A small-molecule ligand and the protein it binds are described below.
Small molecule (SMILES): C[n+]1cn([C@@H]2O[C@H](CO)[C@@H](O)[C@H]2O)c2nc(N)[nH]c(=O)c21

Binding-site contacts:
Ligand atom N7 contacts residue PHE29 of chain 1.B at 3.6 Å.
Ligand atom O5' contacts residue GLU84 of chain 1.B at 3.1 Å (salt-bridge).
Ligand atom C5 contacts residue PHE29 of chain 1.B at 3.5 Å (hydrophobic).
Ligand atom O3' contacts residue PHE115 of chain 1.B at 3.5 Å.
Ligand atom N2 contacts residue PRO85 of chain 1.B at 3.9 Å.
Ligand atom N2 contacts residue GLU84 of chain 1.B at 3.2 Å (salt-bridge).
Ligand atom C5 contacts residue HIS56 of chain 1.B at 3.2 Å.
Ligand atom C3' contacts residue ASP116 of chain 1.B at 3.4 Å.
Ligand atom C4 contacts residue HIS56 of chain 1.B at 3.5 Å.
Ligand atom C6 contacts residue PHE29 of chain 1.B at 3.3 Å (hydrophobic).
Ligand atom CN7 contacts residue TYR161 of chain 1.B at 2.9 Å (hydrophobic).
Ligand atom C5 contacts residue ASN45 of chain 1.B at 3.6 Å.
Ligand atom C6 contacts residue ASN45 of chain 1.B at 3.5 Å.
Ligand atom C3' contacts residue PHE118 of chain 1.B at 3.8 Å (hydrophobic).
Ligand atom C4 contacts residue PHE29 of chain 1.B at 3.5 Å (hydrophobic).
Ligand atom C8 contacts residue HIS56 of chain 1.B at 3.4 Å.
Ligand atom N2 contacts residue CYS83 of chain 1.B at 3.5 Å (h-bond).
Ligand atom N9 contacts residue PHE29 of chain 1.B at 3.7 Å.
Ligand atom N7 contacts residue ASN45 of chain 1.B at 3.4 Å (h-bond).
Ligand atom CN7 contacts residue HIS56 of chain 1.B at 3.1 Å.
Ligand atom N2 contacts residue GLU58 of chain 1.B at 3.1 Å (salt-bridge).
Ligand atom C5' contacts residue PHE118 of chain 1.B at 3.3 Å (hydrophobic).
Ligand atom O3' contacts residue ASP116 of chain 1.B at 2.3 Å (salt-bridge).
Ligand atom N1 contacts residue GLU58 of chain 1.B at 3.0 Å (salt-bridge).
Ligand atom N7 contacts residue TYR161 of chain 1.B at 3.9 Å.
Ligand atom O2' contacts residue ASP116 of chain 1.B at 3.6 Å.
Ligand atom N1 contacts residue PHE29 of chain 1.B at 3.4 Å.
Ligand atom O6 contacts residue ASN45 of chain 1.B at 2.8 Å (h-bond).
Ligand atom O6 contacts residue ALA57 of chain 1.B at 2.9 Å (h-bond).
Ligand atom CN7 contacts residue ASN45 of chain 1.B at 2.8 Å.
Ligand atom O6 contacts residue HIS56 of chain 1.B at 3.1 Å.
Ligand atom C2 contacts residue PHE29 of chain 1.B at 3.3 Å (hydrophobic).
Ligand atom C6 contacts residue HIS56 of chain 1.B at 3.4 Å.
Ligand atom O2' contacts residue LEU95 of chain 1.A at 3.6 Å.
Ligand atom N9 contacts residue HIS56 of chain 1.B at 3.6 Å.
Ligand atom O6 contacts residue GLU58 of chain 1.B at 3.9 Å.
Ligand atom O6 contacts residue PHE29 of chain 1.B at 3.4 Å.
Ligand atom N3 contacts residue PHE29 of chain 1.B at 3.4 Å.
Ligand atom N7 contacts residue HIS56 of chain 1.B at 3.1 Å (h-bond).
Ligand atom C2 contacts residue GLU58 of chain 1.B at 3.7 Å.

Sequence of chain 1.A:
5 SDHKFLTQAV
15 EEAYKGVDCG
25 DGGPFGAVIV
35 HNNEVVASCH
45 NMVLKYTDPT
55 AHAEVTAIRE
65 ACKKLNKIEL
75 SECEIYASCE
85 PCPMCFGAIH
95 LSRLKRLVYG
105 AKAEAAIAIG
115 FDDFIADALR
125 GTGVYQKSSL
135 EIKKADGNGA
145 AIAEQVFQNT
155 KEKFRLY

Sequence of chain 1.B:
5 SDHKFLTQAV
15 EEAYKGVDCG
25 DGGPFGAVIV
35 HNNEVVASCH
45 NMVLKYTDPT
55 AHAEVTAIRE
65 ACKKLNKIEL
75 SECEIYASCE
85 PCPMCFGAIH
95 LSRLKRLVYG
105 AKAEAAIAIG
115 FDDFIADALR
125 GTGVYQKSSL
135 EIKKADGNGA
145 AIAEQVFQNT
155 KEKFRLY